Binding-site contacts:
Ligand atom CH contacts residue TRP87 of chain 3.A at 3.3 Å (hydrophobic).
Ligand atom CD contacts residue TRP87 of chain 3.A at 3.3 Å (hydrophobic).
Ligand atom CE contacts residue GLY88 of chain 3.A at 3.7 Å.
Ligand atom CD contacts residue PHE90 of chain 3.A at 3.7 Å (hydrophobic).
Ligand atom CB contacts residue HIS65 of chain 3.A at 3.7 Å.
Ligand atom OH contacts residue GLY86 of chain 3.A at 2.9 Å.
Ligand atom CH3 contacts residue TRP87 of chain 3.A at 3.6 Å (hydrophobic).
Ligand atom CH3 contacts residue HIS37 of chain 3.A at 3.4 Å.
Ligand atom N contacts residue HIS116 of chain 3.A at 3.7 Å.
Ligand atom N contacts residue SO41 of chain 3.I at 2.6 Å (h-bond).
Ligand atom CB contacts residue GLU89 of chain 3.A at 3.9 Å.
Ligand atom CG contacts residue HIS39 of chain 3.A at 3.8 Å.
Ligand atom O contacts residue GLY88 of chain 3.A at 3.5 Å.
Ligand atom OH contacts residue GLY88 of chain 3.A at 3.2 Å (h-bond).
Ligand atom OH contacts residue TRP87 of chain 3.A at 2.3 Å (h-bond).
Ligand atom CE contacts residue TRP87 of chain 3.A at 3.7 Å (hydrophobic).
Ligand atom CA contacts residue SO41 of chain 3.I at 3.6 Å.
Ligand atom N contacts residue GLU89 of chain 3.A at 3.8 Å.
Ligand atom NZ contacts residue TYR68 of chain 3.A at 3.9 Å.
Ligand atom CE contacts residue PHE90 of chain 3.A at 3.8 Å (hydrophobic).
Ligand atom CG contacts residue GLU89 of chain 3.A at 3.6 Å.
Ligand atom OH contacts residue TYR68 of chain 3.A at 3.5 Å (h-bond).
Ligand atom CH contacts residue TYR68 of chain 3.A at 3.5 Å (hydrophobic).
Ligand atom CA contacts residue TRP87 of chain 3.A at 3.6 Å (hydrophobic).
Ligand atom CB contacts residue GLU89 of chain 3.A at 3.7 Å.
Ligand atom N contacts residue TRP87 of chain 3.A at 3.8 Å.
Ligand atom CH3 contacts residue TYR68 of chain 3.A at 3.5 Å (hydrophobic).
Ligand atom NZ contacts residue TRP87 of chain 3.A at 3.6 Å (h-bond).
Ligand atom N contacts residue GLU89 of chain 3.A at 2.9 Å (salt-bridge).
Ligand atom O contacts residue HIS116 of chain 3.A at 3.4 Å.
Ligand atom O contacts residue GLU89 of chain 3.A at 2.9 Å (salt-bridge).
Ligand atom CE contacts residue THR67 of chain 3.A at 3.8 Å.
Ligand atom O contacts residue PRO117 of chain 3.A at 3.3 Å.
Ligand atom CB contacts residue PHE90 of chain 3.A at 3.9 Å (hydrophobic).
Ligand atom CD contacts residue HIS65 of chain 3.A at 3.6 Å.
Ligand atom CA contacts residue GLU89 of chain 3.A at 2.8 Å.
Ligand atom CD contacts residue THR67 of chain 3.A at 3.5 Å.
Ligand atom NZ contacts residue THR67 of chain 3.A at 2.8 Å (h-bond).
Ligand atom C contacts residue GLU89 of chain 3.A at 3.3 Å.
Ligand atom CG contacts residue TRP87 of chain 3.A at 3.5 Å (hydrophobic).

The small molecule below binds the protein below.
Small molecule (SMILES): CC(=O)NCCCC[C@H](N)C(=O)N[C@@H](CO)C(=O)N[C@@H](C)C(=O)N1CCC[C@H]1C(=O)N[C@@H](C)C=O

Sequence of chain 3.A:
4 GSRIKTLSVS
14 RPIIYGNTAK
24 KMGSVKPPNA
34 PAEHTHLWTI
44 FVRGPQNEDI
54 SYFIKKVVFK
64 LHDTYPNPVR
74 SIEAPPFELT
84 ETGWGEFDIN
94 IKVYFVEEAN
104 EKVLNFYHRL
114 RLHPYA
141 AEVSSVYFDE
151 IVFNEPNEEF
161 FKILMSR